The small molecule below binds the protein below.
Small molecule (SMILES): C=CC1=C(C)/C(=C/c2[nH]c(/C=C3\N=C(/C=C4\NC(=O)C(C)=C4C=C)C(C)=C3CCC(=O)O)c(CCC(=O)O)c2C)NC1=O

Sequence of chain 1.B:
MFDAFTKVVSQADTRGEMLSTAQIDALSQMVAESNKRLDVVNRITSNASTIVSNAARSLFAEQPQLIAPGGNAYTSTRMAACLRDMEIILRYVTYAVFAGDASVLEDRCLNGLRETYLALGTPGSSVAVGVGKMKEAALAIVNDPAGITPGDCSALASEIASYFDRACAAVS

Binding-site contacts:
Ligand atom NC contacts residue CYS82 of chain 1.B at 3.4 Å.
Ligand atom C3A contacts residue ARG84 of chain 1.B at 3.6 Å.
Ligand atom CHD contacts residue THR122 of chain 1.B at 3.6 Å.
Ligand atom CHA contacts residue LEU120 of chain 1.B at 3.6 Å (hydrophobic).
Ligand atom CBD contacts residue ARG78 of chain 1.B at 3.4 Å.
Ligand atom NA contacts residue ASP85 of chain 1.B at 3.1 Å (salt-bridge).
Ligand atom C1D contacts residue ASP85 of chain 1.B at 3.7 Å.
Ligand atom C1A contacts residue ARG84 of chain 1.B at 3.4 Å.
Ligand atom OC contacts residue ALA73 of chain 1.B at 3.1 Å.
Ligand atom C1C contacts residue CYS82 of chain 1.B at 3.5 Å (hydrophobic).
Ligand atom CAB contacts residue CYS109 of chain 1.B at 3.8 Å (hydrophobic).
Ligand atom ND contacts residue TYR117 of chain 1.B at 3.7 Å.
Ligand atom C4A contacts residue ARG84 of chain 1.B at 3.3 Å.
Ligand atom C2D contacts residue ASN72 of chain 1.B at 3.7 Å.
Ligand atom OC contacts residue ASN72 of chain 1.B at 3.5 Å.
Ligand atom C2A contacts residue ARG84 of chain 1.B at 3.7 Å.
Ligand atom CAC contacts residue CYS82 of chain 1.B at 2.1 Å (hydrophobic).
Ligand atom C4C contacts residue CYS82 of chain 1.B at 3.4 Å (hydrophobic).
Ligand atom CMD contacts residue ASN72 of chain 1.B at 2.8 Å.
Ligand atom C2C contacts residue CYS82 of chain 1.B at 3.0 Å (hydrophobic).
Ligand atom CHB contacts residue ASP85 of chain 1.B at 3.4 Å.
Ligand atom CBB contacts residue ARG108 of chain 1.B at 3.3 Å.
Ligand atom NC contacts residue THR122 of chain 1.B at 3.7 Å.
Ligand atom C4A contacts residue ASP85 of chain 1.B at 3.7 Å.
Ligand atom CMD contacts residue THR122 of chain 1.B at 3.8 Å.
Ligand atom O1D contacts residue LEU120 of chain 1.B at 3.8 Å.
Ligand atom CMC contacts residue SER126 of chain 1.B at 3.8 Å.
Ligand atom C3C contacts residue CYS82 of chain 1.B at 3.0 Å (hydrophobic).
Ligand atom C2D contacts residue THR122 of chain 1.B at 3.5 Å.
Ligand atom CHD contacts residue CYS82 of chain 1.B at 3.7 Å (hydrophobic).
Ligand atom CAB contacts residue ARG108 of chain 1.B at 3.4 Å.
Ligand atom NA contacts residue ARG84 of chain 1.B at 3.2 Å (salt-bridge).
Ligand atom C1D contacts residue THR122 of chain 1.B at 3.8 Å.
Ligand atom NC contacts residue ASN72 of chain 1.B at 3.8 Å.
Ligand atom O2A contacts residue ARG84 of chain 1.B at 2.8 Å (salt-bridge).
Ligand atom CBC contacts residue MET86 of chain 1.B at 3.7 Å (hydrophobic).
Ligand atom CHD contacts residue ASP85 of chain 1.B at 3.5 Å.
Ligand atom C4C contacts residue THR122 of chain 1.B at 3.6 Å.
Ligand atom CBC contacts residue CYS82 of chain 1.B at 2.7 Å (hydrophobic).
Ligand atom ND contacts residue ASP85 of chain 1.B at 2.9 Å (salt-bridge).